Binding-site contacts:
Ligand atom C6 contacts residue HIS104 of chain 12.C at 3.3 Å.
Ligand atom O5 contacts residue ASN154 of chain 32.C at 2.4 Å (h-bond).
Ligand atom C8 contacts residue ASN154 of chain 32.C at 3.6 Å.
Ligand atom C5 contacts residue ASN154 of chain 32.C at 3.7 Å.
Ligand atom C1 contacts residue HIS104 of chain 12.C at 3.6 Å.
Ligand atom C6 contacts residue ASN154 of chain 32.C at 3.8 Å.
Ligand atom O6 contacts residue HIS104 of chain 12.C at 4.4 Å.
Ligand atom C1 contacts residue ASN154 of chain 32.C at 1.4 Å.
Ligand atom C2 contacts residue ASN154 of chain 32.C at 2.4 Å.
Ligand atom C3 contacts residue ASN154 of chain 32.C at 3.8 Å.
Ligand atom C7 contacts residue ASN154 of chain 32.C at 3.4 Å.
Ligand atom O7 contacts residue GLU155 of chain 32.C at 3.8 Å.
Ligand atom C1 contacts residue HIS104 of chain 12.C at 4.3 Å.
Ligand atom C8 contacts residue HIS104 of chain 12.C at 3.9 Å.
Ligand atom N2 contacts residue ASN154 of chain 32.C at 2.8 Å (h-bond).
Ligand atom C8 contacts residue GLU155 of chain 32.C at 3.6 Å.
Ligand atom O5 contacts residue HIS104 of chain 12.C at 4.0 Å.
Ligand atom O7 contacts residue ASN154 of chain 32.C at 3.2 Å (h-bond).
Ligand atom O5 contacts residue HIS104 of chain 12.C at 2.9 Å.
Ligand atom C5 contacts residue ASN154 of chain 32.C at 4.3 Å.
Ligand atom C7 contacts residue GLU155 of chain 32.C at 4.2 Å.
Ligand atom C4 contacts residue ASN154 of chain 32.C at 4.3 Å.
Ligand atom C5 contacts residue HIS104 of chain 12.C at 3.1 Å.

A small-molecule ligand and the protein it binds are described below.
Small molecule (SMILES): CC(=O)N[C@H]1[C@H](O[C@H]2[C@H](O)[C@@H](NC(C)=O)CO[C@@H]2CO[C@@H]2O[C@@H](C)[C@@H](O)[C@@H](O)[C@@H]2O)O[C@H](CO)[C@@H](O)[C@@H]1O

Sequence of chain 32.C:
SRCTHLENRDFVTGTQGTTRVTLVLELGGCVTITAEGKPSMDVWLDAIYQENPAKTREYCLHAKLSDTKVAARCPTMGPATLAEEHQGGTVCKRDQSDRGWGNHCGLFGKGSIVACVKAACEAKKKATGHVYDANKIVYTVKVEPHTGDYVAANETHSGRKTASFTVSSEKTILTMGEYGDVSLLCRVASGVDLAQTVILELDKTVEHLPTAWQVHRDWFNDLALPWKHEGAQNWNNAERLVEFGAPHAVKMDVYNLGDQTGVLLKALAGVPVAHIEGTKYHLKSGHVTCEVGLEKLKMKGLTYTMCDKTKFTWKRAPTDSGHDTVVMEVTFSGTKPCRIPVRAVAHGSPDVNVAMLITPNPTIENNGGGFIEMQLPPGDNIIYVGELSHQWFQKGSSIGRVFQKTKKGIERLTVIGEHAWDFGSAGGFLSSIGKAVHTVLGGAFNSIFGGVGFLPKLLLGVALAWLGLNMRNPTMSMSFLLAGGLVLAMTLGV

Sequence of chain 12.C:
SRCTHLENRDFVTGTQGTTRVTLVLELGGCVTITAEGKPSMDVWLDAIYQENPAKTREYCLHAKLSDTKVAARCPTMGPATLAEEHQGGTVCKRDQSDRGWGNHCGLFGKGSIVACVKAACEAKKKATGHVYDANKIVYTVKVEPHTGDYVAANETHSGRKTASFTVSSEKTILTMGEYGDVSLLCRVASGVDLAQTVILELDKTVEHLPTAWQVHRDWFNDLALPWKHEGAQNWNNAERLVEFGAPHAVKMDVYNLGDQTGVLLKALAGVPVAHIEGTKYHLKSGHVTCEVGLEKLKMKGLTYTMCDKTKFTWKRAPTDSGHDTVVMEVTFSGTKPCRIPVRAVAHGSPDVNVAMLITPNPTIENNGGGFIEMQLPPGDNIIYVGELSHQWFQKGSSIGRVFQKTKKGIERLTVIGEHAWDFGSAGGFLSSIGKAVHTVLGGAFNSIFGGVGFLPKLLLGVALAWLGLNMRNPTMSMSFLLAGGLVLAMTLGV